Sequence of chain 1.E:
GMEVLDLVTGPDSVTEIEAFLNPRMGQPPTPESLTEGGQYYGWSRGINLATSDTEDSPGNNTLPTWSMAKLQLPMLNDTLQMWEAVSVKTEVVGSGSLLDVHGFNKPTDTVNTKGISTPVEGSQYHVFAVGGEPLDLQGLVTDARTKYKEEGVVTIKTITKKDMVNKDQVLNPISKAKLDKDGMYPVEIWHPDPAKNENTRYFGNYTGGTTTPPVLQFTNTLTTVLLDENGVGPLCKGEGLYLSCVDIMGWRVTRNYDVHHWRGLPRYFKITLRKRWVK

A small-molecule ligand and the protein it binds are described below.
Small molecule (SMILES): CC(=O)N[C@H]1[C@H](O[C@@H]2[C@H](O)[C@@H](O)[C@H](O)O[C@@H]2CO)O[C@H](CO)[C@H](O)[C@@H]1O[C@@H]1O[C@H](CO)[C@H](O)[C@H](O[C@]2(C(=O)O)C[C@H](O)[C@@H](NC(C)=O)[C@H]([C@H](O)[C@@H](CO)O[C@]3(C(=O)O)C[C@H](O)[C@@H](NC(C)=O)[C@H]([C@H](O)[C@H](O)CO)O3)O2)[C@H]1O

Binding-site contacts:
Ligand atom O1A contacts residue GLN39 of chain 1.D at 3.7 Å.
Ligand atom O1A contacts residue ARG45 of chain 1.D at 2.7 Å (salt-bridge).
Ligand atom C9 contacts residue GLU36 of chain 1.D at 3.3 Å.
Ligand atom O6 contacts residue ASN61 of chain 1.D at 2.6 Å (h-bond).
Ligand atom C5 contacts residue THR35 of chain 1.D at 3.7 Å.
Ligand atom N5 contacts residue TYR40 of chain 1.D at 2.9 Å (h-bond).
Ligand atom C11 contacts residue ASP53 of chain 1.E at 3.6 Å.
Ligand atom O1B contacts residue TYR40 of chain 1.D at 3.4 Å (h-bond).
Ligand atom N5 contacts residue THR35 of chain 1.D at 2.9 Å (h-bond).
Ligand atom C5 contacts residue TYR40 of chain 1.D at 3.5 Å (hydrophobic).
Ligand atom C7 contacts residue THR35 of chain 1.D at 3.8 Å.
Ligand atom O4 contacts residue HIS266 of chain 1.D at 2.7 Å (h-bond).
Ligand atom C1 contacts residue ARG45 of chain 1.D at 3.4 Å.
Ligand atom O4 contacts residue GLY46 of chain 1.D at 2.7 Å (h-bond).
Ligand atom C4 contacts residue GLY46 of chain 1.D at 3.4 Å.
Ligand atom C4 contacts residue TYR40 of chain 1.D at 3.7 Å (hydrophobic).
Ligand atom C6 contacts residue THR35 of chain 1.D at 3.6 Å.
Ligand atom O9 contacts residue ARG45 of chain 1.D at 3.0 Å (salt-bridge).
Ligand atom C1 contacts residue TYR40 of chain 1.D at 3.4 Å (hydrophobic).
Ligand atom O1B contacts residue HIS266 of chain 1.D at 3.3 Å.
Ligand atom C6 contacts residue TYR40 of chain 1.D at 3.4 Å (hydrophobic).
Ligand atom C9 contacts residue ARG45 of chain 1.D at 3.7 Å.
Ligand atom O1B contacts residue ARG45 of chain 1.D at 3.1 Å (salt-bridge).
Ligand atom O4 contacts residue THR259 of chain 1.D at 3.5 Å.
Ligand atom C8 contacts residue ARG45 of chain 1.D at 3.5 Å.
Ligand atom C3 contacts residue HIS266 of chain 1.D at 3.7 Å.
Ligand atom O1A contacts residue TYR40 of chain 1.D at 2.7 Å (h-bond).
Ligand atom C4 contacts residue HIS266 of chain 1.D at 3.4 Å.
Ligand atom C11 contacts residue GLU36 of chain 1.D at 3.5 Å.
Ligand atom O10 contacts residue ASN261 of chain 1.D at 3.3 Å (h-bond).
Ligand atom C11 contacts residue THR35 of chain 1.D at 3.7 Å.
Ligand atom C1 contacts residue GLY46 of chain 1.D at 3.9 Å.
Ligand atom O6 contacts residue THR62 of chain 1.D at 3.9 Å.
Ligand atom C10 contacts residue THR35 of chain 1.D at 3.8 Å.
Ligand atom O1B contacts residue GLY46 of chain 1.D at 2.8 Å (h-bond).
Ligand atom O8 contacts residue TYR40 of chain 1.D at 3.8 Å.
Ligand atom C6 contacts residue THR62 of chain 1.D at 3.5 Å.
Ligand atom O8 contacts residue ARG45 of chain 1.D at 2.9 Å (salt-bridge).
Ligand atom C6 contacts residue GLY46 of chain 1.D at 3.5 Å.
Ligand atom C6 contacts residue ASN61 of chain 1.D at 3.3 Å.

Sequence of chain 1.D:
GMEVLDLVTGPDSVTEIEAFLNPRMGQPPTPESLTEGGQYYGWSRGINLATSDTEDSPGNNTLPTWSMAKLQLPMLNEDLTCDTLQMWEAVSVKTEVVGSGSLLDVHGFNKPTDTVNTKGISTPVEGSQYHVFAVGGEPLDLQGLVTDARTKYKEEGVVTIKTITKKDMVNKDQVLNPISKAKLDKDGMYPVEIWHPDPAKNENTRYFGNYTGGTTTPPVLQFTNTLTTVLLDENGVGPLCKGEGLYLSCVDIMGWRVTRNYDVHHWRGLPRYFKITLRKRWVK